Binding-site contacts:
Ligand atom C7 contacts residue THR605 of chain 1.C at 3.2 Å.
Ligand atom N2 contacts residue ASN603 of chain 1.C at 2.9 Å (h-bond).
Ligand atom O5 contacts residue ASN603 of chain 1.C at 2.4 Å (h-bond).
Ligand atom C7 contacts residue ASN603 of chain 1.C at 3.2 Å.
Ligand atom O7 contacts residue ASN603 of chain 1.C at 3.1 Å (h-bond).
Ligand atom C2 contacts residue ASN603 of chain 1.C at 2.5 Å.
Ligand atom C3 contacts residue ASN603 of chain 1.C at 3.8 Å.
Ligand atom N2 contacts residue THR605 of chain 1.C at 4.4 Å.
Ligand atom C8 contacts residue ASN603 of chain 1.C at 4.4 Å.
Ligand atom O7 contacts residue THR605 of chain 1.C at 2.4 Å (h-bond).
Ligand atom C4 contacts residue ASN603 of chain 1.C at 4.2 Å.
Ligand atom C8 contacts residue THR605 of chain 1.C at 3.4 Å.
Ligand atom C1 contacts residue ASN603 of chain 1.C at 1.4 Å.
Ligand atom O7 contacts residue CYS604 of chain 1.C at 4.4 Å.
Ligand atom C5 contacts residue ASN603 of chain 1.C at 3.7 Å.

This protein binds this small molecule.
Small molecule (SMILES): CC(=O)N[C@@H]1[C@@H](O)[C@H](O)[C@@H](CO)O[C@H]1O

Sequence of chain 1.C:
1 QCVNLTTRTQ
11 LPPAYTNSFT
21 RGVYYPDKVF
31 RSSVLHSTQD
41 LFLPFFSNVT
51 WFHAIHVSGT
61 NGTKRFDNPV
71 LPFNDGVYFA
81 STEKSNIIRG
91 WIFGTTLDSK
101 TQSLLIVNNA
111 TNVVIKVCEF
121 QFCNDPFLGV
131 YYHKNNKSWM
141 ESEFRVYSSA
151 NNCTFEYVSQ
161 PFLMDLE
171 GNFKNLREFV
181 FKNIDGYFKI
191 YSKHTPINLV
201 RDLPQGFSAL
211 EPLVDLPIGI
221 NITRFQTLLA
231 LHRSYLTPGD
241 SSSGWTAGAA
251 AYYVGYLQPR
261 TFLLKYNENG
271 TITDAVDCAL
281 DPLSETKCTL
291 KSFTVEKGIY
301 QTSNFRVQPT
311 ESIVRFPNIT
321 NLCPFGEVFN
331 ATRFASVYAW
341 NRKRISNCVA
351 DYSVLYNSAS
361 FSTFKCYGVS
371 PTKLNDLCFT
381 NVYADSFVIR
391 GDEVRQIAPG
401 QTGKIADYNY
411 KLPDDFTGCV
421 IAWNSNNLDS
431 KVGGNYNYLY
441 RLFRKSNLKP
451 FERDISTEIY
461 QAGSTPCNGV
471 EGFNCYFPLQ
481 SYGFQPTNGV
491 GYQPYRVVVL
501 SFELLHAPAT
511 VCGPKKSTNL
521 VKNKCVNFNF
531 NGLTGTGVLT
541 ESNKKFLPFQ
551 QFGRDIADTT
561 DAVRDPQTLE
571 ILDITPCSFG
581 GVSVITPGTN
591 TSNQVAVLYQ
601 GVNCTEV